Binding-site contacts:
Ligand atom N contacts residue VAL4 of chain 1.E at 4.2 Å.
Ligand atom OG contacts residue VAL4 of chain 1.E at 3.8 Å.
Ligand atom O contacts residue GLY1 of chain 1.E at 2.9 Å (h-bond).
Ligand atom CA contacts residue VAL4 of chain 1.E at 3.7 Å (hydrophobic).
Ligand atom CB contacts residue GLN3 of chain 1.E at 4.0 Å.
Ligand atom OG1 contacts residue VAL4 of chain 1.E at 3.5 Å (h-bond).
Ligand atom C contacts residue ALA2 of chain 1.E at 3.4 Å (hydrophobic).
Ligand atom CA contacts residue VAL4 of chain 1.E at 3.2 Å (hydrophobic).
Ligand atom CB contacts residue VAL4 of chain 1.E at 4.3 Å (hydrophobic).
Ligand atom C contacts residue SER6 of chain 1.E at 4.3 Å.
Ligand atom O contacts residue ALA2 of chain 1.E at 3.6 Å.
Ligand atom CB contacts residue ALA2 of chain 1.E at 3.8 Å (hydrophobic).
Ligand atom O contacts residue ALA2 of chain 1.E at 3.0 Å (h-bond).
Ligand atom N contacts residue GLN3 of chain 1.E at 3.8 Å.
Ligand atom O contacts residue SER5 of chain 1.E at 3.6 Å.
Ligand atom C contacts residue ALA2 of chain 1.E at 4.0 Å (hydrophobic).
Ligand atom C contacts residue GLN3 of chain 1.E at 3.5 Å.
Ligand atom OG1 contacts residue GLN3 of chain 1.E at 2.9 Å (h-bond).
Ligand atom CA contacts residue ALA2 of chain 1.E at 3.1 Å (hydrophobic).
Ligand atom CB contacts residue GLN43 of chain 1.E at 4.2 Å.
Ligand atom O contacts residue VAL4 of chain 1.E at 2.8 Å (h-bond).
Ligand atom CB contacts residue SER5 of chain 1.E at 3.9 Å.
Ligand atom N contacts residue GLY1 of chain 1.E at 3.7 Å.
Ligand atom N contacts residue VAL4 of chain 1.E at 2.8 Å (h-bond).
Ligand atom OG1 contacts residue SER5 of chain 1.E at 2.8 Å (h-bond).
Ligand atom CB contacts residue VAL4 of chain 1.E at 4.0 Å (hydrophobic).
Ligand atom CA contacts residue GLY1 of chain 1.E at 3.8 Å.
Ligand atom O contacts residue SER6 of chain 1.E at 3.5 Å (h-bond).
Ligand atom N contacts residue ALA2 of chain 1.E at 2.8 Å (h-bond).
Ligand atom OG1 contacts residue GLN43 of chain 1.E at 4.0 Å.
Ligand atom N contacts residue GLN3 of chain 1.E at 4.1 Å.
Ligand atom O contacts residue GLN3 of chain 1.E at 3.5 Å (h-bond).
Ligand atom CG2 contacts residue GLN3 of chain 1.E at 4.0 Å.
Ligand atom C contacts residue GLY1 of chain 1.E at 3.6 Å.
Ligand atom C contacts residue VAL4 of chain 1.E at 3.5 Å (hydrophobic).
Ligand atom C contacts residue VAL4 of chain 1.E at 3.9 Å (hydrophobic).
Ligand atom CB contacts residue GLN3 of chain 1.E at 3.1 Å.
Ligand atom CA contacts residue GLN3 of chain 1.E at 4.0 Å.
Ligand atom C contacts residue SER5 of chain 1.E at 4.0 Å.
Ligand atom O contacts residue MYR1 of chain 1.G at 3.5 Å.

Sequence of chain 1.E:
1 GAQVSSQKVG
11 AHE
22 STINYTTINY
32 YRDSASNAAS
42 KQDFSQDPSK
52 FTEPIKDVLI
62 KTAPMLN

This small molecule binds to this protein.
Small molecule (SMILES): C[C@@H](O)[C@@H](C=O)NC(=O)[C@H](CO)NC(=O)[C@H](CO)NC(=O)[C@H](CO)NC(=O)CN